Sequence of chain 1.C:
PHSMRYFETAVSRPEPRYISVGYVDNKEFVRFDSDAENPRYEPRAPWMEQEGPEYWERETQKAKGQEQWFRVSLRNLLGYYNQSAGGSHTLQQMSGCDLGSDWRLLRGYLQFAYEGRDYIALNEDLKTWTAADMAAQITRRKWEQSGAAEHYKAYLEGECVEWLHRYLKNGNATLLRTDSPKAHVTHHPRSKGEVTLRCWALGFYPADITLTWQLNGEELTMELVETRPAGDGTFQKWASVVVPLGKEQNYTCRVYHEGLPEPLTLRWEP

This small molecule binds to this protein.
Small molecule (SMILES): CC[C@H](C)[C@H](NC(=O)[C@H](C)NC(=O)[C@@H](N)Cc1ccc(O)cc1)C(=O)N[C@@H](CCC(=O)O)C(=O)N[C@@H](CC(N)=O)C(=O)N[C@@H](Cc1ccc(O)cc1)C(=O)N[C@@H](CC(C)C)C(=O)N[C@@H](CCC(=O)O)C(=O)N[C@@H](CC(C)C)C(=O)O

Binding-site contacts:
Ligand atom CD2 contacts residue TRP146 of chain 1.C at 3.5 Å (hydrophobic).
Ligand atom C contacts residue TYR83 of chain 1.C at 3.4 Å (hydrophobic).
Ligand atom C contacts residue TRP72 of chain 1.C at 3.4 Å (hydrophobic).
Ligand atom OD1 contacts residue GLN96 of chain 1.C at 2.9 Å (h-bond).
Ligand atom OXT contacts residue TYR83 of chain 1.C at 2.7 Å (h-bond).
Ligand atom CB contacts residue SER76 of chain 1.C at 3.5 Å.
Ligand atom N contacts residue GLN69 of chain 1.C at 2.9 Å (h-bond).
Ligand atom O contacts residue TRP72 of chain 1.C at 3.0 Å (h-bond).
Ligand atom O contacts residue TYR83 of chain 1.C at 3.3 Å (h-bond).
Ligand atom OXT contacts residue LYS145 of chain 1.C at 3.4 Å (salt-bridge).
Ligand atom N contacts residue SER76 of chain 1.C at 3.1 Å (h-bond).
Ligand atom O contacts residue ASN79 of chain 1.C at 2.8 Å (h-bond).
Ligand atom N contacts residue TYR170 of chain 1.C at 2.7 Å (h-bond).
Ligand atom O contacts residue TRP146 of chain 1.C at 2.8 Å (h-bond).
Ligand atom O contacts residue GLN69 of chain 1.C at 3.4 Å.
Ligand atom O contacts residue LYS145 of chain 1.C at 3.1 Å (salt-bridge).
Ligand atom CB contacts residue TRP166 of chain 1.C at 3.4 Å (hydrophobic).
Ligand atom CB contacts residue TRP72 of chain 1.C at 3.3 Å (hydrophobic).
Ligand atom O contacts residue TRP72 of chain 1.C at 3.2 Å (h-bond).
Ligand atom CD1 contacts residue TRP166 of chain 1.C at 3.2 Å (hydrophobic).
Ligand atom CA contacts residue TRP72 of chain 1.C at 3.5 Å (hydrophobic).
Ligand atom CD1 contacts residue GLU62 of chain 1.C at 3.5 Å.
Ligand atom CA contacts residue TYR170 of chain 1.C at 3.5 Å (hydrophobic).
Ligand atom N contacts residue TYR155 of chain 1.C at 2.9 Å (h-bond).
Ligand atom CB contacts residue GLU62 of chain 1.C at 3.4 Å.
Ligand atom N contacts residue GLU62 of chain 1.C at 2.9 Å (salt-bridge).
Ligand atom O contacts residue HIS154 of chain 1.C at 2.8 Å (h-bond).
Ligand atom N contacts residue TYR6 of chain 1.C at 2.9 Å (h-bond).
Ligand atom OD1 contacts residue GLN69 of chain 1.C at 3.5 Å (h-bond).
Ligand atom OXT contacts residue THR142 of chain 1.C at 2.7 Å (h-bond).
Ligand atom CE2 contacts residue LYS65 of chain 1.C at 3.5 Å.
Ligand atom N contacts residue LYS65 of chain 1.C at 3.4 Å (salt-bridge).
Ligand atom ND2 contacts residue GLN96 of chain 1.C at 2.8 Å (h-bond).
Ligand atom ND2 contacts residue GLN69 of chain 1.C at 3.4 Å (h-bond).
Ligand atom CG contacts residue GLN69 of chain 1.C at 3.5 Å.
Ligand atom ND2 contacts residue TRP72 of chain 1.C at 3.4 Å.
Ligand atom O contacts residue TRP146 of chain 1.C at 3.3 Å (h-bond).
Ligand atom CB contacts residue TYR155 of chain 1.C at 3.5 Å (hydrophobic).
Ligand atom O contacts residue LYS65 of chain 1.C at 2.7 Å (salt-bridge).
Ligand atom O contacts residue TYR158 of chain 1.C at 2.6 Å (h-bond).